The small molecule below binds the protein below.
Small molecule (SMILES): CC(=O)N[C@@H]1[C@@H](O)[C@H](O)[C@@H](CO)O[C@H]1O

Sequence of chain 2.C:
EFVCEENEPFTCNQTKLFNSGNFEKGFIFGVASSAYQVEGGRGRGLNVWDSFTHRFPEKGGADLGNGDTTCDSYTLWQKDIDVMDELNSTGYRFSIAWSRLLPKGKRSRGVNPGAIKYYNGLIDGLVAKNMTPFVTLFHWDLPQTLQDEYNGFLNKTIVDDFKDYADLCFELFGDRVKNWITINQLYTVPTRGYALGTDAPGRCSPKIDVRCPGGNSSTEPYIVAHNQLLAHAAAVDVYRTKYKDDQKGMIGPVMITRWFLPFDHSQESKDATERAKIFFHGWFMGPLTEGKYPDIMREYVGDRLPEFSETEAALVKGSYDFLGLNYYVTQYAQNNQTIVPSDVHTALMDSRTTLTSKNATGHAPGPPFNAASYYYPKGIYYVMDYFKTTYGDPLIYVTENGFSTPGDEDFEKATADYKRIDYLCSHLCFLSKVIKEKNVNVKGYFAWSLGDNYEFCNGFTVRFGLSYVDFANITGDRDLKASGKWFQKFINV

Binding-site contacts:
Ligand atom C8 contacts residue THR224 of chain 2.C at 3.8 Å.
Ligand atom C7 contacts residue ASN221 of chain 2.C at 3.8 Å.
Ligand atom O5 contacts residue ASN221 of chain 2.C at 2.4 Å (h-bond).
Ligand atom C4 contacts residue ASN221 of chain 2.C at 4.2 Å.
Ligand atom C5 contacts residue ASN221 of chain 2.C at 3.7 Å.
Ligand atom N2 contacts residue ASN221 of chain 2.C at 2.9 Å (h-bond).
Ligand atom C2 contacts residue ASN221 of chain 2.C at 2.5 Å.
Ligand atom O6 contacts residue PRO211 of chain 2.C at 4.1 Å.
Ligand atom C8 contacts residue SER223 of chain 2.C at 4.2 Å.
Ligand atom O7 contacts residue THR224 of chain 2.C at 3.2 Å.
Ligand atom O7 contacts residue ASN221 of chain 2.C at 4.1 Å.
Ligand atom C8 contacts residue ASN221 of chain 2.C at 4.3 Å.
Ligand atom O4 contacts residue SER347 of chain 2.C at 3.9 Å.
Ligand atom C3 contacts residue ASN221 of chain 2.C at 3.8 Å.
Ligand atom O5 contacts residue SER210 of chain 2.C at 4.4 Å.
Ligand atom C6 contacts residue ASP348 of chain 2.C at 3.8 Å.
Ligand atom C7 contacts residue THR224 of chain 2.C at 3.7 Å.
Ligand atom C1 contacts residue ASN221 of chain 2.C at 1.4 Å.
Ligand atom C4 contacts residue SER347 of chain 2.C at 4.2 Å.